The protein below binds the small molecule below.
Small molecule (SMILES): CC(=O)N[C@@H]1[C@@H](O)[C@H](O)[C@@H](CO)O[C@H]1O

Sequence of chain 1.A:
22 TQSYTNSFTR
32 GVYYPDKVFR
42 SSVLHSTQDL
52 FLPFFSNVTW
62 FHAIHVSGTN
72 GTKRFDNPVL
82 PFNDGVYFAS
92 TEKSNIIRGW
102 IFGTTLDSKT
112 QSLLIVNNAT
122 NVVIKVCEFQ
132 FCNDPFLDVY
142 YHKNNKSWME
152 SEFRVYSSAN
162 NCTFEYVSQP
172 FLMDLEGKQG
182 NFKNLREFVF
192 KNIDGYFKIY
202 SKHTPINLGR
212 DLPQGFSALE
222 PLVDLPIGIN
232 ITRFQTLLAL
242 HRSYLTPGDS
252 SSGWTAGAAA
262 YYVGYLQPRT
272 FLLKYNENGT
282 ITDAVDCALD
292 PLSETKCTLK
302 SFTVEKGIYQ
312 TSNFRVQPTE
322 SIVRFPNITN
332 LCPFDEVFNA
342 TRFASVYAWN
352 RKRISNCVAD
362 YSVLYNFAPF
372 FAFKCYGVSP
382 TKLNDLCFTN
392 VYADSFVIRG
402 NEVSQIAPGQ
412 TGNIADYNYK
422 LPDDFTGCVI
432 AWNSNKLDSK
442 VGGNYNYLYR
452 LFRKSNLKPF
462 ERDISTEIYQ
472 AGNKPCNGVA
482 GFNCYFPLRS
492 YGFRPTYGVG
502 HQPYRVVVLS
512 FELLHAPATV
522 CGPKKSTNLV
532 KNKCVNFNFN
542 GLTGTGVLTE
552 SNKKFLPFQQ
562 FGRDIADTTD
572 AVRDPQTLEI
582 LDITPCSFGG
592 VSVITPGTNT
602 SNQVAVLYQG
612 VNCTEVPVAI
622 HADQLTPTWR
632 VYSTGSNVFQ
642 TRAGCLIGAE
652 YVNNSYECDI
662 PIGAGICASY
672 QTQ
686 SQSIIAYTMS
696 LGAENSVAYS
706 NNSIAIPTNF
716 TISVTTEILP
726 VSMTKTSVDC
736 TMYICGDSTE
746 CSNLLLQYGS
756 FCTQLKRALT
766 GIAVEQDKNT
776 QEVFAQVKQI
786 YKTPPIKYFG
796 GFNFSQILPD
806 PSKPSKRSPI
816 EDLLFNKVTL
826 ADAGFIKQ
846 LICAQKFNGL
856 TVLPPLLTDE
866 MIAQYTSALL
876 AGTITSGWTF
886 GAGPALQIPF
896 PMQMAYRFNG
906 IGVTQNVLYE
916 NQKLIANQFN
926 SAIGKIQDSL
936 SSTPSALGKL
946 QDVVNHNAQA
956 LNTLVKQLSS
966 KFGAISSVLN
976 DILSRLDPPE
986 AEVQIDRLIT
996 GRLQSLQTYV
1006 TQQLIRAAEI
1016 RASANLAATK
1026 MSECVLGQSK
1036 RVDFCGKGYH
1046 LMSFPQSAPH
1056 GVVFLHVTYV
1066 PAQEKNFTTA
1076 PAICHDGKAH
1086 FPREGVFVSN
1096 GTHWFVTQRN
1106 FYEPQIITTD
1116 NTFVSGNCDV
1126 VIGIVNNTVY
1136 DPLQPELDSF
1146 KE

Binding-site contacts:
Ligand atom C7 contacts residue ASN654 of chain 1.A at 3.4 Å.
Ligand atom O6 contacts residue ASN654 of chain 1.A at 4.2 Å.
Ligand atom C3 contacts residue ASN654 of chain 1.A at 3.8 Å.
Ligand atom C1 contacts residue ASN654 of chain 1.A at 1.4 Å.
Ligand atom O5 contacts residue ASN654 of chain 1.A at 2.4 Å (h-bond).
Ligand atom O7 contacts residue TYR652 of chain 1.A at 3.9 Å.
Ligand atom C4 contacts residue ASN654 of chain 1.A at 4.3 Å.
Ligand atom C8 contacts residue ASN654 of chain 1.A at 4.5 Å.
Ligand atom C5 contacts residue ASN654 of chain 1.A at 3.7 Å.
Ligand atom N2 contacts residue ASN654 of chain 1.A at 2.8 Å (h-bond).
Ligand atom C6 contacts residue ASN654 of chain 1.A at 4.5 Å.
Ligand atom O7 contacts residue ASN654 of chain 1.A at 3.6 Å.
Ligand atom C2 contacts residue ASN654 of chain 1.A at 2.5 Å.